A small-molecule ligand and the protein it binds are described below.
Small molecule (SMILES): CC(=O)N[C@@H]1[C@@H](O)[C@H](O)[C@@H](CO)O[C@H]1O

Binding-site contacts:
Ligand atom N2 contacts residue HIS642 of chain 1.M at 4.1 Å.
Ligand atom N2 contacts residue ASN644 of chain 1.M at 2.9 Å (h-bond).
Ligand atom C7 contacts residue HIS642 of chain 1.M at 4.4 Å.
Ligand atom O7 contacts residue ASN644 of chain 1.M at 4.1 Å.
Ligand atom C3 contacts residue ASN644 of chain 1.M at 3.8 Å.
Ligand atom C8 contacts residue ASN644 of chain 1.M at 4.2 Å.
Ligand atom C8 contacts residue HIS642 of chain 1.M at 3.1 Å.
Ligand atom C4 contacts residue ASN644 of chain 1.M at 4.2 Å.
Ligand atom C1 contacts residue ASN644 of chain 1.M at 1.4 Å.
Ligand atom O5 contacts residue ASN644 of chain 1.M at 2.4 Å (h-bond).
Ligand atom C2 contacts residue ASN644 of chain 1.M at 2.5 Å.
Ligand atom C8 contacts residue VAL643 of chain 1.M at 4.0 Å (hydrophobic).
Ligand atom C7 contacts residue ASN644 of chain 1.M at 3.7 Å.
Ligand atom C5 contacts residue ASN644 of chain 1.M at 3.6 Å.

Sequence of chain 1.M:
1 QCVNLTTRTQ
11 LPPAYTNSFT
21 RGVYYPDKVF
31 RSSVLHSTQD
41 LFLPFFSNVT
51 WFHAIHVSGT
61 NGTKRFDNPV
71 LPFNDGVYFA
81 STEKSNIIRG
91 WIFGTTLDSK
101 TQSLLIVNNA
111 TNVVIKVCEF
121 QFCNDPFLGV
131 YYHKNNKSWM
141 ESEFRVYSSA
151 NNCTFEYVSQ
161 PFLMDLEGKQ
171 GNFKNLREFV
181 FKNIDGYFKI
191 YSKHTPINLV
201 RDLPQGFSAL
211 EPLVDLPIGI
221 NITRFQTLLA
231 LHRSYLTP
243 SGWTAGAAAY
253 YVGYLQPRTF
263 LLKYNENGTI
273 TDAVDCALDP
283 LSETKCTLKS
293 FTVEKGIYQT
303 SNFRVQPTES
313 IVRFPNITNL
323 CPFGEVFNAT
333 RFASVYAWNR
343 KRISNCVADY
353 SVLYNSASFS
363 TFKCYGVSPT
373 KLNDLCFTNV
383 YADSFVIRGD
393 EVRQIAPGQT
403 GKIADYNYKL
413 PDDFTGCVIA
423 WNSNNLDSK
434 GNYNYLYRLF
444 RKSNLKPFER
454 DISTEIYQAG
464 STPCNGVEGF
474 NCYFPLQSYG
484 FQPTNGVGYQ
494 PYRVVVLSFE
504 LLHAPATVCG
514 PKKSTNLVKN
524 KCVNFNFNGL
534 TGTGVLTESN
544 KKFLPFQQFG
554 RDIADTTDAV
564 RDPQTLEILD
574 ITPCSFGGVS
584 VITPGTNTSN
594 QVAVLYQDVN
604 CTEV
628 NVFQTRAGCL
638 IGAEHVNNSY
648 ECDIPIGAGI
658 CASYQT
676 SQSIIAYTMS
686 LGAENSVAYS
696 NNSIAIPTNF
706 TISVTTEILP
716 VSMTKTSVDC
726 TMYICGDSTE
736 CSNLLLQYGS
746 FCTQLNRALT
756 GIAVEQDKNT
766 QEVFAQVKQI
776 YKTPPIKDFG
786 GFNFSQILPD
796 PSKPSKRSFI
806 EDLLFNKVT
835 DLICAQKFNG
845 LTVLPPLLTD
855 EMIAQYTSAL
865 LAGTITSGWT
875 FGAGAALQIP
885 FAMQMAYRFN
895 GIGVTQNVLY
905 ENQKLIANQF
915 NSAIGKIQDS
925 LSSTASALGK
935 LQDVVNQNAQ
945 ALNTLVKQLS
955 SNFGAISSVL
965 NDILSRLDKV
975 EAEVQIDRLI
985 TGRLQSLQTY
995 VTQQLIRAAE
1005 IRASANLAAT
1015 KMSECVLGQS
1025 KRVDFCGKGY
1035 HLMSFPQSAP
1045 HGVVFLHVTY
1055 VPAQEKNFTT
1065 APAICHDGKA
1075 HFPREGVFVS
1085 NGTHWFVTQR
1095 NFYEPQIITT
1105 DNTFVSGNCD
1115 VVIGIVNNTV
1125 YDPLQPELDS